Sequence of chain 1.A:
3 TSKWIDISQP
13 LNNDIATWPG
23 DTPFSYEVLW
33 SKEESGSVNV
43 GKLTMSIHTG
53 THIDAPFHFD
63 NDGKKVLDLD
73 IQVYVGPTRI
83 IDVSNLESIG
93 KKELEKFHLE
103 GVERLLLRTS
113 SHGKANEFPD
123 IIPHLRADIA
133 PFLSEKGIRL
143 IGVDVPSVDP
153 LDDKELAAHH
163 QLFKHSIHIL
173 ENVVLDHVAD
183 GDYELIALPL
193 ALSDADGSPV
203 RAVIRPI

Sequence of chain 1.B:
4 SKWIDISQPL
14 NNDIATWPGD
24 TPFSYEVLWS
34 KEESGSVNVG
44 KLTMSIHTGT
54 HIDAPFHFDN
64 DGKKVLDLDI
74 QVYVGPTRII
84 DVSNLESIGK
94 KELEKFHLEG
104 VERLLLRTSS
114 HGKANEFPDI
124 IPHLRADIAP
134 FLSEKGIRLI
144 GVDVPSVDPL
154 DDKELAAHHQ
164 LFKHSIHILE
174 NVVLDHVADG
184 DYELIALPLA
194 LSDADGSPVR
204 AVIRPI

Binding-site contacts:
Ligand atom CAG contacts residue HIS60 of chain 1.A at 4.0 Å.
Ligand atom CAH contacts residue TRP20 of chain 1.A at 3.3 Å (hydrophobic).
Ligand atom CAF contacts residue VAL40 of chain 1.B at 4.3 Å (hydrophobic).
Ligand atom CAH contacts residue ASP23 of chain 1.A at 3.2 Å.
Ligand atom CAC contacts residue TRP20 of chain 1.A at 3.8 Å (hydrophobic).
Ligand atom NAJ contacts residue HIS60 of chain 1.A at 3.4 Å (h-bond).
Ligand atom OAI contacts residue HIS50 of chain 1.A at 3.3 Å.
Ligand atom CAE contacts residue TRP20 of chain 1.A at 3.3 Å (hydrophobic).
Ligand atom CAC contacts residue VAL40 of chain 1.B at 3.9 Å (hydrophobic).
Ligand atom CAB contacts residue VAL40 of chain 1.B at 3.7 Å (hydrophobic).
Ligand atom CAD contacts residue TRP20 of chain 1.A at 3.4 Å (hydrophobic).
Ligand atom CAD contacts residue SER39 of chain 1.B at 4.3 Å.
Ligand atom CAB contacts residue TRP20 of chain 1.A at 3.8 Å (hydrophobic).
Ligand atom CAD contacts residue VAL40 of chain 1.B at 4.3 Å (hydrophobic).
Ligand atom CAH contacts residue VAL42 of chain 1.B at 3.8 Å (hydrophobic).
Ligand atom CAA contacts residue TRP20 of chain 1.A at 3.7 Å (hydrophobic).
Ligand atom CAC contacts residue SER39 of chain 1.B at 4.5 Å.
Ligand atom CAA contacts residue VAL40 of chain 1.B at 3.9 Å (hydrophobic).
Ligand atom CAA contacts residue VAL42 of chain 1.B at 4.3 Å (hydrophobic).
Ligand atom CAB contacts residue VAL42 of chain 1.B at 4.3 Å (hydrophobic).
Ligand atom NAJ contacts residue TRP20 of chain 1.A at 3.4 Å.
Ligand atom OAI contacts residue VAL42 of chain 1.B at 3.8 Å.
Ligand atom CAH contacts residue TRP32 of chain 1.B at 4.5 Å (hydrophobic).
Ligand atom CAG contacts residue VAL42 of chain 1.B at 3.7 Å (hydrophobic).
Ligand atom CAF contacts residue HIS60 of chain 1.A at 4.1 Å.
Ligand atom CAF contacts residue TRP20 of chain 1.A at 3.5 Å (hydrophobic).
Ligand atom CAA contacts residue HIS60 of chain 1.A at 4.3 Å.
Ligand atom CAG contacts residue HIS50 of chain 1.A at 4.4 Å.
Ligand atom CAG contacts residue VAL40 of chain 1.B at 4.5 Å (hydrophobic).
Ligand atom CAG contacts residue TRP20 of chain 1.A at 3.9 Å (hydrophobic).
Ligand atom OAI contacts residue TRP20 of chain 1.A at 4.3 Å.
Ligand atom OAI contacts residue HIS60 of chain 1.A at 3.1 Å.

The small molecule below binds the protein below.
Small molecule (SMILES): CC(=O)c1ccccc1N